This protein binds this small molecule.
Small molecule (SMILES): Cc1cc(CCCOc2c(C)cc(-n3nnc(C)n3)cc2C)on1

Sequence of chain 52.A:
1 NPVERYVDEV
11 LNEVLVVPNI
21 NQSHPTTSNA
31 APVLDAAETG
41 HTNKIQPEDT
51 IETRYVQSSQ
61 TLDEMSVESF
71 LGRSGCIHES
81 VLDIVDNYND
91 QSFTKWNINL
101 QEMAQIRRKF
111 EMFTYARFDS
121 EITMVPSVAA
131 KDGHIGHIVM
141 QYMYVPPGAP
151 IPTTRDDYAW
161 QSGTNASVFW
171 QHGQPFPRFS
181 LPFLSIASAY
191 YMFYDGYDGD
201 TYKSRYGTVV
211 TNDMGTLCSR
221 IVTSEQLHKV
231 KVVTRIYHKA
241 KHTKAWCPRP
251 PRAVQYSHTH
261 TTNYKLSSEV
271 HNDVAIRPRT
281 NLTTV

Binding-site contacts:
Ligand atom CM2 contacts residue ILE77 of chain 52.A at 3.9 Å (hydrophobic).
Ligand atom C5 contacts residue MET214 of chain 52.A at 3.7 Å (hydrophobic).
Ligand atom N2A contacts residue TYR144 of chain 52.A at 4.0 Å.
Ligand atom O1B contacts residue ILE98 of chain 52.A at 3.1 Å.
Ligand atom CM4 contacts residue TYR142 of chain 52.A at 3.9 Å (hydrophobic).
Ligand atom CM6 contacts residue LEU184 of chain 52.A at 3.6 Å (hydrophobic).
Ligand atom C4A contacts residue PHE179 of chain 52.A at 3.5 Å (hydrophobic).
Ligand atom N5A contacts residue LEU217 of chain 52.A at 3.7 Å.
Ligand atom CM2 contacts residue ILE122 of chain 52.A at 3.9 Å (hydrophobic).
Ligand atom C3C contacts residue LEU181 of chain 52.A at 4.0 Å (hydrophobic).
Ligand atom CM4 contacts residue ALA166 of chain 52.A at 3.1 Å (hydrophobic).
Ligand atom N1A contacts residue LEU217 of chain 52.A at 3.4 Å.
Ligand atom C6B contacts residue ILE98 of chain 52.A at 3.8 Å (hydrophobic).
Ligand atom C4 contacts residue MET214 of chain 52.A at 4.0 Å (hydrophobic).
Ligand atom N3A contacts residue TYR144 of chain 52.A at 3.2 Å.
Ligand atom CM6 contacts residue LEU181 of chain 52.A at 3.8 Å (hydrophobic).
Ligand atom O1 contacts residue MET214 of chain 52.A at 3.2 Å.
Ligand atom C4 contacts residue TYR190 of chain 52.A at 3.8 Å (hydrophobic).
Ligand atom N1A contacts residue PHE179 of chain 52.A at 3.2 Å.
Ligand atom C6B contacts residue LEU181 of chain 52.A at 3.5 Å (hydrophobic).
Ligand atom N2A contacts residue PHE179 of chain 52.A at 3.3 Å.
Ligand atom C3 contacts residue LEU100 of chain 52.A at 3.7 Å (hydrophobic).
Ligand atom N5A contacts residue PHE179 of chain 52.A at 3.2 Å.
Ligand atom C1B contacts residue ILE98 of chain 52.A at 3.6 Å (hydrophobic).
Ligand atom C4A contacts residue TYR144 of chain 52.A at 3.5 Å (hydrophobic).
Ligand atom CM4 contacts residue TYR144 of chain 52.A at 3.8 Å (hydrophobic).
Ligand atom CM6 contacts residue TYR144 of chain 52.A at 3.7 Å (hydrophobic).
Ligand atom C1B contacts residue LEU181 of chain 52.A at 3.9 Å (hydrophobic).
Ligand atom C4 contacts residue LEU100 of chain 52.A at 3.8 Å (hydrophobic).
Ligand atom C5B contacts residue LEU181 of chain 52.A at 3.6 Å (hydrophobic).
Ligand atom CM4 contacts residue VAL168 of chain 52.A at 3.9 Å (hydrophobic).
Ligand atom CM3 contacts residue TYR190 of chain 52.A at 3.8 Å (hydrophobic).
Ligand atom C5B contacts residue TYR144 of chain 52.A at 3.7 Å (hydrophobic).
Ligand atom C1C contacts residue MET214 of chain 52.A at 3.4 Å (hydrophobic).
Ligand atom O1 contacts residue LEU100 of chain 52.A at 3.8 Å.
Ligand atom N2 contacts residue MET214 of chain 52.A at 3.7 Å.
Ligand atom C5 contacts residue LEU100 of chain 52.A at 4.0 Å (hydrophobic).
Ligand atom N1A contacts residue MET124 of chain 52.A at 3.9 Å.
Ligand atom N3A contacts residue PHE179 of chain 52.A at 3.6 Å.
Ligand atom N2 contacts residue LEU100 of chain 52.A at 3.8 Å.